Binding-site contacts:
Ligand atom CG contacts residue TYR54 of chain 1.C at 3.8 Å (hydrophobic).
Ligand atom CA contacts residue TRP120 of chain 2.A at 3.6 Å (hydrophobic).
Ligand atom CD contacts residue THR90 of chain 1.C at 4.0 Å.
Ligand atom CD contacts residue TRP120 of chain 2.A at 4.1 Å (hydrophobic).
Ligand atom CB contacts residue TRP120 of chain 2.A at 4.2 Å (hydrophobic).
Ligand atom OE1 contacts residue TRP79 of chain 1.C at 3.9 Å.
Ligand atom CB contacts residue SER45 of chain 1.C at 4.1 Å.
Ligand atom NE2 contacts residue TRP92 of chain 1.C at 4.2 Å.
Ligand atom CD2 contacts residue SER88 of chain 1.C at 3.9 Å.
Ligand atom N contacts residue TRP120 of chain 2.A at 3.8 Å.
Ligand atom CG contacts residue VAL47 of chain 1.C at 4.0 Å (hydrophobic).
Ligand atom CG contacts residue ALA117 of chain 2.A at 3.8 Å (hydrophobic).
Ligand atom NE2 contacts residue TRP120 of chain 2.A at 4.3 Å.
Ligand atom CA contacts residue TRP79 of chain 1.C at 4.2 Å (hydrophobic).
Ligand atom CB contacts residue TRP79 of chain 1.C at 4.0 Å (hydrophobic).
Ligand atom NE2 contacts residue TRP79 of chain 1.C at 3.8 Å.
Ligand atom O contacts residue LEU25 of chain 1.C at 3.7 Å.
Ligand atom OE1 contacts residue THR90 of chain 1.C at 2.8 Å (h-bond).
Ligand atom CD contacts residue VAL47 of chain 1.C at 4.1 Å (hydrophobic).
Ligand atom CE1 contacts residue LEU110 of chain 1.C at 4.0 Å (hydrophobic).
Ligand atom NE2 contacts residue THR90 of chain 1.C at 4.1 Å.
Ligand atom NE2 contacts residue SER88 of chain 1.C at 3.2 Å (h-bond).
Ligand atom NE2 contacts residue LEU110 of chain 1.C at 4.1 Å.
Ligand atom NE2 contacts residue TRP108 of chain 1.C at 3.5 Å.
Ligand atom CG contacts residue TRP79 of chain 1.C at 3.7 Å (hydrophobic).
Ligand atom CE1 contacts residue TRP79 of chain 1.C at 3.6 Å (hydrophobic).
Ligand atom CB contacts residue TYR54 of chain 1.C at 3.8 Å (hydrophobic).
Ligand atom O contacts residue SER27 of chain 1.C at 4.2 Å.
Ligand atom CE1 contacts residue SER88 of chain 1.C at 4.3 Å.
Ligand atom CG contacts residue TRP120 of chain 2.A at 4.2 Å (hydrophobic).
Ligand atom O contacts residue SER45 of chain 1.C at 2.9 Å.
Ligand atom CB contacts residue TRP79 of chain 1.C at 3.8 Å (hydrophobic).
Ligand atom CB contacts residue TRP120 of chain 2.A at 4.1 Å (hydrophobic).
Ligand atom CG contacts residue TRP79 of chain 1.C at 4.1 Å (hydrophobic).
Ligand atom C contacts residue SER45 of chain 1.C at 4.0 Å.
Ligand atom CA contacts residue SER45 of chain 1.C at 4.1 Å.
Ligand atom ND1 contacts residue TRP120 of chain 2.A at 4.1 Å.
Ligand atom CD contacts residue TRP120 of chain 2.A at 3.5 Å (hydrophobic).
Ligand atom CD contacts residue ALA117 of chain 2.A at 4.2 Å (hydrophobic).
Ligand atom OE1 contacts residue LEU110 of chain 1.C at 3.8 Å.

Sequence of chain 2.A:
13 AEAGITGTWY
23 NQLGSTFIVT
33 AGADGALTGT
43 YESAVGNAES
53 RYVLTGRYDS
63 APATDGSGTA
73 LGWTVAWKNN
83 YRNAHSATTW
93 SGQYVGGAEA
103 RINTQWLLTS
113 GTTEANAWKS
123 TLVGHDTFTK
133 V

Sequence of chain 1.C:
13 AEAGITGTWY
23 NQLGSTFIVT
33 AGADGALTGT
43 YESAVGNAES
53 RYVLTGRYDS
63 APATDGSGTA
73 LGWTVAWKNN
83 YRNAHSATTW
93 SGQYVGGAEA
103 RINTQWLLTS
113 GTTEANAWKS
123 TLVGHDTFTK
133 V

This protein binds this small molecule.
Small molecule (SMILES): CC(=O)N[C@H]1CSSC[C@@H](C(N)=O)NC(=O)[C@@H]2CCCN2C(=O)[C@@H]2CCCN2C(=O)CNC(=O)[C@H](CCC(N)=O)NC(=O)[C@@H]2CCCN2C(=O)[C@H](Cc2c[nH]cn2)NC1=O